This small molecule binds to this protein.
Small molecule (SMILES): CC(=O)N[C@H]1[C@H](O[C@H]2[C@H](O)[C@@H](NC(C)=O)CO[C@@H]2CO)O[C@H](CO)[C@@H](O)[C@@H]1O

Binding-site contacts:
Ligand atom O3 contacts residue VAL94 of chain 3.E at 4.5 Å.
Ligand atom C1 contacts residue ASN182 of chain 3.E at 1.4 Å.
Ligand atom C7 contacts residue ASN182 of chain 3.E at 3.1 Å.
Ligand atom C3 contacts residue ASN182 of chain 3.E at 3.8 Å.
Ligand atom N2 contacts residue TYR93 of chain 3.E at 3.3 Å (h-bond).
Ligand atom C8 contacts residue TRP154 of chain 3.E at 3.6 Å (hydrophobic).
Ligand atom C3 contacts residue TYR93 of chain 3.E at 3.8 Å (hydrophobic).
Ligand atom C5 contacts residue ASN182 of chain 3.E at 3.6 Å.
Ligand atom C3 contacts residue VAL94 of chain 3.E at 4.4 Å (hydrophobic).
Ligand atom C2 contacts residue VAL94 of chain 3.E at 4.3 Å (hydrophobic).
Ligand atom C2 contacts residue TYR93 of chain 3.E at 3.8 Å (hydrophobic).
Ligand atom C7 contacts residue TYR93 of chain 3.E at 4.3 Å (hydrophobic).
Ligand atom C8 contacts residue ASP150 of chain 3.E at 4.3 Å.
Ligand atom C4 contacts residue ASN182 of chain 3.E at 4.3 Å.
Ligand atom C2 contacts residue ASN182 of chain 3.E at 2.5 Å.
Ligand atom O5 contacts residue ASN182 of chain 3.E at 2.4 Å (h-bond).
Ligand atom C1 contacts residue TYR93 of chain 3.E at 3.8 Å (hydrophobic).
Ligand atom O4 contacts residue VAL94 of chain 3.E at 3.7 Å.
Ligand atom N2 contacts residue ASN182 of chain 3.E at 2.9 Å (h-bond).
Ligand atom C7 contacts residue TRP154 of chain 3.E at 4.5 Å (hydrophobic).
Ligand atom O7 contacts residue LEU70 of chain 3.E at 3.7 Å.
Ligand atom O7 contacts residue TRP154 of chain 3.E at 4.5 Å.
Ligand atom O7 contacts residue VAL94 of chain 3.E at 3.5 Å.
Ligand atom C8 contacts residue TYR93 of chain 3.E at 4.4 Å (hydrophobic).
Ligand atom C8 contacts residue ASN182 of chain 3.E at 4.3 Å.
Ligand atom O7 contacts residue ASN182 of chain 3.E at 2.9 Å (h-bond).

Sequence of chain 3.E:
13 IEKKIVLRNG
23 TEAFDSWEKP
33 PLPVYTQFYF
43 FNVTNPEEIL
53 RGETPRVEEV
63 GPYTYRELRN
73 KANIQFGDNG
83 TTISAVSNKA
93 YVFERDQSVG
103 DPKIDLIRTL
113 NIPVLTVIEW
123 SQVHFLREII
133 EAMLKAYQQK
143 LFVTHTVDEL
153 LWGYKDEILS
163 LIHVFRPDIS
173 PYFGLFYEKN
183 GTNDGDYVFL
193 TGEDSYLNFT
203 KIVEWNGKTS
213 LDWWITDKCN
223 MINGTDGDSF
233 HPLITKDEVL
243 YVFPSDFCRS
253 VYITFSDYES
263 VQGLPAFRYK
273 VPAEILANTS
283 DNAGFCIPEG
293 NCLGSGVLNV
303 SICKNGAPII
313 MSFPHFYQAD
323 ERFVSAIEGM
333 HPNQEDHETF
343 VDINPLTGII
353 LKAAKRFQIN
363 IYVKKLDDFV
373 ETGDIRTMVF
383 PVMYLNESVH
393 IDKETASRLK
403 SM